Sequence of chain 1.I:
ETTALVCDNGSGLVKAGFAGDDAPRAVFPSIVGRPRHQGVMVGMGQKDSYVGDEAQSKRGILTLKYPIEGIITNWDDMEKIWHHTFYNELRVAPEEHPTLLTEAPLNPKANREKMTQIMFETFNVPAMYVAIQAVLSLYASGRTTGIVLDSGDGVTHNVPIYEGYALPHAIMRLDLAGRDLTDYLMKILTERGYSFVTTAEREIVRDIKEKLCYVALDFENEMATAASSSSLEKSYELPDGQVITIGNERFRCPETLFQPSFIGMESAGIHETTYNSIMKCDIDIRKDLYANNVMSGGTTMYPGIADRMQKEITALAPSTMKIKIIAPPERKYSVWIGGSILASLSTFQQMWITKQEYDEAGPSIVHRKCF

Sequence of chain 1.J:
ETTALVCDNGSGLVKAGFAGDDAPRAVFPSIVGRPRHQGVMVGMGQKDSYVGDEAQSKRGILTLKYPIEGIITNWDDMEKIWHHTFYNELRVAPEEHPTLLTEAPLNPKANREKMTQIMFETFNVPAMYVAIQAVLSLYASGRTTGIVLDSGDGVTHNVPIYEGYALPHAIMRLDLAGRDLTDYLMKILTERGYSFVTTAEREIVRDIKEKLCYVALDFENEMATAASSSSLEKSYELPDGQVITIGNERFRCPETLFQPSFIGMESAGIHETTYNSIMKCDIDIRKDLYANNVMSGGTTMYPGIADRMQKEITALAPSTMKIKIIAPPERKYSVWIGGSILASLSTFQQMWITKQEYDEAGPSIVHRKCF

This protein binds this small molecule.
Small molecule (SMILES): C[C@@H]1NC(=O)[C@H](C[C@@](C)(O)CO)NC(=O)[C@@H]2CC3=C(N=C4C=CC=CC43)SC[C@H](NC(=O)[C@@H]([C@H](C)O)NC1=O)C(=O)N1C[C@H](O)C[C@H]1C(=O)N[C@@H](C)C(=O)N2

Sequence of chain 1.K:
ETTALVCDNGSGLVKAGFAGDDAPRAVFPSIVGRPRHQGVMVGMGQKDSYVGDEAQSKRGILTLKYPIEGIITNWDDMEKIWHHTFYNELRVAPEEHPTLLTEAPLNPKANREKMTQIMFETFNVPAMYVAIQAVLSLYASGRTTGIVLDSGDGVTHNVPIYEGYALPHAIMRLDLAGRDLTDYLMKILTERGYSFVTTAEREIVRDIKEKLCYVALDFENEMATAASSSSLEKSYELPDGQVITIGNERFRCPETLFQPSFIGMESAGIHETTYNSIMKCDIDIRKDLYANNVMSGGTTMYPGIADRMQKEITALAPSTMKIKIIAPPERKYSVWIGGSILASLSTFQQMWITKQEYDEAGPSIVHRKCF

Binding-site contacts:
Ligand atom CD2 contacts residue SER201 of chain 1.K at 4.1 Å.
Ligand atom CA contacts residue GLY199 of chain 1.K at 4.2 Å.
Ligand atom O contacts residue SER201 of chain 1.K at 2.9 Å (h-bond).
Ligand atom CE3 contacts residue SER201 of chain 1.K at 4.3 Å.
Ligand atom OD1 contacts residue MET285 of chain 1.I at 2.9 Å (h-bond).
Ligand atom C contacts residue TYR200 of chain 1.K at 4.1 Å (hydrophobic).
Ligand atom CA contacts residue GLY199 of chain 1.K at 4.3 Å.
Ligand atom CB contacts residue SER201 of chain 1.K at 4.5 Å.
Ligand atom O contacts residue GLY199 of chain 1.K at 3.9 Å.
Ligand atom CG2 contacts residue ILE289 of chain 1.I at 4.4 Å (hydrophobic).
Ligand atom CG contacts residue MET285 of chain 1.I at 3.9 Å (hydrophobic).
Ligand atom CG contacts residue SER201 of chain 1.K at 4.3 Å.
Ligand atom CB contacts residue GLU74 of chain 1.J at 3.6 Å.
Ligand atom CZ2 contacts residue HIC75 of chain 1.J at 4.4 Å.
Ligand atom CB contacts residue TYR200 of chain 1.K at 3.0 Å (hydrophobic).
Ligand atom C contacts residue SER201 of chain 1.K at 3.9 Å.
Ligand atom O contacts residue TYR200 of chain 1.K at 3.5 Å.
Ligand atom C contacts residue SER201 of chain 1.K at 4.4 Å.
Ligand atom N contacts residue SER201 of chain 1.K at 4.2 Å.
Ligand atom N contacts residue GLY199 of chain 1.K at 3.4 Å (h-bond).
Ligand atom CB contacts residue MET285 of chain 1.I at 3.9 Å (hydrophobic).
Ligand atom CB contacts residue GLY199 of chain 1.K at 3.9 Å.
Ligand atom CG2 contacts residue SER201 of chain 1.K at 3.8 Å.
Ligand atom N contacts residue GLY199 of chain 1.K at 3.8 Å.
Ligand atom C contacts residue GLY199 of chain 1.K at 4.3 Å.
Ligand atom OG1 contacts residue ARG292 of chain 1.I at 3.5 Å (salt-bridge).
Ligand atom CE2 contacts residue SER201 of chain 1.K at 4.3 Å.
Ligand atom O1 contacts residue GLY199 of chain 1.K at 3.8 Å.
Ligand atom CA contacts residue TYR200 of chain 1.K at 4.1 Å (hydrophobic).
Ligand atom CB contacts residue GLY199 of chain 1.K at 4.1 Å.
Ligand atom CA contacts residue SER201 of chain 1.K at 3.4 Å.
Ligand atom CG contacts residue GLY199 of chain 1.K at 4.3 Å.
Ligand atom N contacts residue TYR200 of chain 1.K at 4.3 Å.
Ligand atom CB contacts residue SER201 of chain 1.K at 3.8 Å.
Ligand atom CD1 contacts residue GLY199 of chain 1.K at 4.4 Å.